Binding-site contacts:
Ligand atom C2 contacts residue ASN78 of chain 1.C at 4.5 Å.
Ligand atom C8 contacts residue ARG63 of chain 1.C at 3.5 Å.
Ligand atom O7 contacts residue ARG63 of chain 1.C at 3.8 Å.
Ligand atom C2 contacts residue ASN65 of chain 1.C at 2.6 Å.
Ligand atom C7 contacts residue ARG63 of chain 1.C at 4.0 Å.
Ligand atom C7 contacts residue ASN65 of chain 1.C at 4.0 Å.
Ligand atom C3 contacts residue ASN65 of chain 1.C at 3.9 Å.
Ligand atom C8 contacts residue ALA64 of chain 1.C at 4.4 Å (hydrophobic).
Ligand atom O5 contacts residue ASN65 of chain 1.C at 2.3 Å (h-bond).
Ligand atom C5 contacts residue ASN65 of chain 1.C at 3.6 Å.
Ligand atom C8 contacts residue ASN65 of chain 1.C at 4.4 Å.
Ligand atom O7 contacts residue GLY62 of chain 1.C at 4.1 Å.
Ligand atom N2 contacts residue ASN65 of chain 1.C at 3.1 Å (h-bond).
Ligand atom C4 contacts residue ASN65 of chain 1.C at 4.2 Å.
Ligand atom C8 contacts residue ASN78 of chain 1.C at 3.7 Å.
Ligand atom C1 contacts residue ASN65 of chain 1.C at 1.4 Å.

A small-molecule ligand and the protein it binds are described below.
Small molecule (SMILES): CC(=O)N[C@@H]1[C@@H](O)[C@H](O)[C@@H](CO)O[C@H]1O

Sequence of chain 1.C:
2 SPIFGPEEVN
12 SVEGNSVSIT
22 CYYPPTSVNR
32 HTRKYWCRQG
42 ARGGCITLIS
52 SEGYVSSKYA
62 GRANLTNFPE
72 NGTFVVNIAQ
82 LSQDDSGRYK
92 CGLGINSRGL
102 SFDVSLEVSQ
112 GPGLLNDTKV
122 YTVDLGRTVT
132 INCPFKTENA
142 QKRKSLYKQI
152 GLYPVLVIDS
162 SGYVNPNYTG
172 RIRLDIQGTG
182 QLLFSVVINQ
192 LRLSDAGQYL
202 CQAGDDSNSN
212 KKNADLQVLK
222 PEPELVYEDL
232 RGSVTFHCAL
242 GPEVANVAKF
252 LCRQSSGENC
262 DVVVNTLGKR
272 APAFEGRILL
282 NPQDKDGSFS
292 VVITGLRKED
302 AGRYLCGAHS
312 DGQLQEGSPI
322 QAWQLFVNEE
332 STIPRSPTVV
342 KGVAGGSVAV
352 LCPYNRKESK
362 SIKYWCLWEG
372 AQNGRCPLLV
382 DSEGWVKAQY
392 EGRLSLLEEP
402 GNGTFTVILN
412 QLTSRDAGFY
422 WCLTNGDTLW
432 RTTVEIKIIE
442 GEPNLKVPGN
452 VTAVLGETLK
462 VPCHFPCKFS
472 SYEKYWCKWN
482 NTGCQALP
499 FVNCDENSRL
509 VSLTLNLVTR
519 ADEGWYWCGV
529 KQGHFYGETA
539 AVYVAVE